Sequence of chain 1.C:
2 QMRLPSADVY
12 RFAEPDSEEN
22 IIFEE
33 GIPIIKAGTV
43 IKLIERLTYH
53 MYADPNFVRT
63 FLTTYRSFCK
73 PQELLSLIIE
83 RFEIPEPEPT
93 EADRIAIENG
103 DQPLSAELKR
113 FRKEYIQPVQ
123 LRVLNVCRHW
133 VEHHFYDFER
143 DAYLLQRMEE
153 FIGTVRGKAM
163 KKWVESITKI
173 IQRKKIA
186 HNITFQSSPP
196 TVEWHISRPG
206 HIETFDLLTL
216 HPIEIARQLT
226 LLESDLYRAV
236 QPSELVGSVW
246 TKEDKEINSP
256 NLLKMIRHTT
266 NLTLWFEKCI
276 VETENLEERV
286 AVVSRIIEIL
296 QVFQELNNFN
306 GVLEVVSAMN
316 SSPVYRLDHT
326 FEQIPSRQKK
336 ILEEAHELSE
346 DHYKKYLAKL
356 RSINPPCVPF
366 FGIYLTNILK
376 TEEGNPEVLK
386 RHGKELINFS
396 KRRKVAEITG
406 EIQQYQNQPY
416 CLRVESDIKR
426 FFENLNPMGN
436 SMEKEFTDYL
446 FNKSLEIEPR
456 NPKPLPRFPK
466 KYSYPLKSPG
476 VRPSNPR

Binding-site contacts:
Ligand atom C16 contacts residue VAL319 of chain 1.C at 3.2 Å (hydrophobic).
Ligand atom F11 contacts residue PHE326 of chain 1.C at 3.7 Å.
Ligand atom C12 contacts residue LEU337 of chain 1.C at 3.7 Å (hydrophobic).
Ligand atom C07 contacts residue MET314 of chain 1.C at 3.5 Å (hydrophobic).
Ligand atom C21 contacts residue PHE326 of chain 1.C at 3.6 Å (hydrophobic).
Ligand atom F11 contacts residue ILE329 of chain 1.C at 3.9 Å.
Ligand atom C17 contacts residue VAL319 of chain 1.C at 3.7 Å (hydrophobic).
Ligand atom C16 contacts residue TYR320 of chain 1.C at 3.9 Å (hydrophobic).
Ligand atom C18 contacts residue VAL288 of chain 1.C at 4.1 Å (hydrophobic).
Ligand atom N02 contacts residue TYR320 of chain 1.C at 3.7 Å.
Ligand atom F11 contacts residue THR325 of chain 1.C at 3.3 Å.
Ligand atom C07 contacts residue TYR320 of chain 1.C at 3.5 Å (hydrophobic).
Ligand atom C20 contacts residue PHE326 of chain 1.C at 3.7 Å (hydrophobic).
Ligand atom C09 contacts residue MET314 of chain 1.C at 4.1 Å (hydrophobic).
Ligand atom C08 contacts residue GLU338 of chain 1.C at 3.5 Å.
Ligand atom C19 contacts residue LEU337 of chain 1.C at 3.8 Å (hydrophobic).
Ligand atom C12 contacts residue ASN315 of chain 1.C at 4.0 Å.
Ligand atom C04 contacts residue TYR320 of chain 1.C at 3.8 Å (hydrophobic).
Ligand atom C19 contacts residue HIS341 of chain 1.C at 4.0 Å.
Ligand atom N06 contacts residue MET314 of chain 1.C at 3.8 Å.
Ligand atom C14 contacts residue PHE326 of chain 1.C at 3.7 Å (hydrophobic).
Ligand atom F11 contacts residue VAL288 of chain 1.C at 3.2 Å.
Ligand atom N06 contacts residue LEU337 of chain 1.C at 3.7 Å.
Ligand atom C04 contacts residue PHE326 of chain 1.C at 3.9 Å (hydrophobic).
Ligand atom C15 contacts residue LEU337 of chain 1.C at 3.9 Å (hydrophobic).
Ligand atom C15 contacts residue PHE326 of chain 1.C at 4.0 Å (hydrophobic).
Ligand atom C17 contacts residue LEU322 of chain 1.C at 3.5 Å (hydrophobic).
Ligand atom C01 contacts residue TYR320 of chain 1.C at 4.0 Å (hydrophobic).
Ligand atom C05 contacts residue PHE326 of chain 1.C at 3.8 Å (hydrophobic).
Ligand atom C16 contacts residue PHE326 of chain 1.C at 4.0 Å (hydrophobic).
Ligand atom C17 contacts residue PHE326 of chain 1.C at 3.8 Å (hydrophobic).
Ligand atom C10 contacts residue VAL288 of chain 1.C at 4.0 Å (hydrophobic).
Ligand atom C09 contacts residue VAL319 of chain 1.C at 4.1 Å (hydrophobic).
Ligand atom N06 contacts residue ASN315 of chain 1.C at 3.9 Å.
Ligand atom C10 contacts residue PHE326 of chain 1.C at 3.9 Å (hydrophobic).
Ligand atom C18 contacts residue PHE326 of chain 1.C at 4.1 Å (hydrophobic).
Ligand atom C19 contacts residue GLU338 of chain 1.C at 3.8 Å.
Ligand atom C13 contacts residue TYR320 of chain 1.C at 4.0 Å (hydrophobic).
Ligand atom C13 contacts residue PHE326 of chain 1.C at 3.8 Å (hydrophobic).
Ligand atom C16 contacts residue LEU322 of chain 1.C at 3.9 Å (hydrophobic).

The small molecule below binds the protein below.
Small molecule (SMILES): Fc1ccc(CN2C3=NCCCN3c3ccccc32)cc1